Binding-site contacts:
Ligand atom O contacts residue PHE93 of chain 1.A at 3.4 Å.
Ligand atom CD2 contacts residue HIS92 of chain 1.A at 3.5 Å.
Ligand atom CD1 contacts residue ARG100 of chain 1.B at 3.6 Å.
Ligand atom CH2 contacts residue PRO103 of chain 1.B at 3.4 Å (hydrophobic).
Ligand atom CG contacts residue LEU91 of chain 1.A at 2.7 Å (hydrophobic).
Ligand atom CB contacts residue HIS92 of chain 1.A at 3.3 Å.
Ligand atom CG contacts residue ARG100 of chain 1.B at 3.4 Å.
Ligand atom OD2 contacts residue LEU91 of chain 1.A at 3.0 Å (h-bond).
Ligand atom CA contacts residue HIS92 of chain 1.A at 3.5 Å.
Ligand atom OD2 contacts residue ARG100 of chain 1.B at 2.8 Å (salt-bridge).
Ligand atom CA contacts residue HIS92 of chain 1.A at 3.3 Å.
Ligand atom CZ contacts residue ASP56 of chain 1.B at 2.6 Å.
Ligand atom N contacts residue HIS92 of chain 1.A at 2.5 Å (h-bond).
Ligand atom CB contacts residue TYR94 of chain 1.A at 3.6 Å (hydrophobic).
Ligand atom CZ2 contacts residue GLY33 of chain 1.B at 3.4 Å.
Ligand atom CZ3 contacts residue PRO103 of chain 1.B at 3.4 Å (hydrophobic).
Ligand atom O contacts residue TYR94 of chain 1.A at 3.0 Å (h-bond).
Ligand atom CB contacts residue HIS92 of chain 1.A at 3.0 Å.
Ligand atom CG contacts residue ARG60 of chain 1.B at 3.5 Å.
Ligand atom O contacts residue ARG113 of chain 1.B at 3.4 Å (salt-bridge).
Ligand atom NH1 contacts residue ASP56 of chain 1.B at 3.1 Å (salt-bridge).
Ligand atom CG contacts residue HIS96 of chain 1.A at 3.4 Å.
Ligand atom OD1 contacts residue HIS96 of chain 1.A at 2.5 Å (h-bond).
Ligand atom OD1 contacts residue TYR94 of chain 1.A at 3.5 Å (h-bond).
Ligand atom NE contacts residue ASP56 of chain 1.B at 3.5 Å (salt-bridge).
Ligand atom CB contacts residue LEU91 of chain 1.A at 2.7 Å (hydrophobic).
Ligand atom OD1 contacts residue ARG60 of chain 1.B at 2.3 Å (salt-bridge).
Ligand atom OD2 contacts residue TYR94 of chain 1.A at 3.1 Å.
Ligand atom NH2 contacts residue ASP56 of chain 1.B at 2.0 Å (salt-bridge).
Ligand atom CG contacts residue VAL116 of chain 1.B at 3.6 Å (hydrophobic).
Ligand atom C contacts residue HIS92 of chain 1.A at 3.4 Å.
Ligand atom O contacts residue ARG113 of chain 1.B at 2.6 Å (salt-bridge).
Ligand atom C contacts residue ARG113 of chain 1.B at 3.6 Å.
Ligand atom N contacts residue TYR94 of chain 1.A at 3.5 Å (h-bond).
Ligand atom OD1 contacts residue LEU91 of chain 1.A at 3.3 Å (h-bond).
Ligand atom OD1 contacts residue ARG100 of chain 1.B at 2.9 Å (salt-bridge).
Ligand atom CD2 contacts residue PHE93 of chain 1.A at 3.6 Å (hydrophobic).
Ligand atom CD1 contacts residue VAL116 of chain 1.B at 3.3 Å (hydrophobic).
Ligand atom CE3 contacts residue PRO103 of chain 1.B at 3.5 Å (hydrophobic).
Ligand atom NH1 contacts residue TYR54 of chain 1.B at 2.8 Å.

This small molecule binds to this protein.
Small molecule (SMILES): CC(C)C[C@H](NC(=O)[C@@H](N)CC(=O)O)C(=O)N[C@@H](CC(=O)O)C(=O)N[C@@H](CCCN=C(N)N)C(=O)N[C@@H](CC1=CN=C2C=CC=CC12)C(=O)N[C@@H](C)C(=O)N[C@@H](CO)C(=O)O

Sequence of chain 1.A:
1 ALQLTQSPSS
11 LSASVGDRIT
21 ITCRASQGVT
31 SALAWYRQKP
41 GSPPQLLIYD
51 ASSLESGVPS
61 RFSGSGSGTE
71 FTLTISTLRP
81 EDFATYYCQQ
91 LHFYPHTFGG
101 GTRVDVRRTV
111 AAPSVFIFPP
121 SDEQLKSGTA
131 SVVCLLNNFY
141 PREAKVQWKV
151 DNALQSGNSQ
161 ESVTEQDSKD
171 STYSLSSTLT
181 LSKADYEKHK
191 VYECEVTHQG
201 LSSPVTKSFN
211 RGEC

Sequence of chain 1.B:
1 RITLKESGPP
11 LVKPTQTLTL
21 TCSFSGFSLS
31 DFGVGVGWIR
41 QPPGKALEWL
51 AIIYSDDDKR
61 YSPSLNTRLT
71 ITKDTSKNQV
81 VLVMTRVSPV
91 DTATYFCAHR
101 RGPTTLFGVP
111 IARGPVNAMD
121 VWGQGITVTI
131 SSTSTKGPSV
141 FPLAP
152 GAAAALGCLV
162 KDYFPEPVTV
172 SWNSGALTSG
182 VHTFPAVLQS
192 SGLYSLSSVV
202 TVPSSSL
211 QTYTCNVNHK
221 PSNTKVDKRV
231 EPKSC